The protein below binds the small molecule below.
Small molecule (SMILES): O=[N+]([O-])c1ccc(O)cc1

Binding-site contacts:
Ligand atom OH contacts residue ILE215 of chain 1.D at 3.6 Å.
Ligand atom N1 contacts residue GLY89 of chain 1.D at 4.3 Å.
Ligand atom OH contacts residue ASP219 of chain 1.D at 2.6 Å (salt-bridge).
Ligand atom C4 contacts residue NPO1 of chain 1.U at 3.9 Å.
Ligand atom C1 contacts residue NPO1 of chain 1.U at 3.3 Å.
Ligand atom N1 contacts residue PHE218 of chain 1.D at 4.4 Å.
Ligand atom O2 contacts residue ILE254 of chain 1.D at 3.7 Å.
Ligand atom O2 contacts residue ALA160 of chain 1.D at 3.8 Å.
Ligand atom C6 contacts residue NPO1 of chain 1.U at 3.1 Å.
Ligand atom O3 contacts residue PHE218 of chain 1.D at 3.7 Å.
Ligand atom C6 contacts residue GLY89 of chain 1.D at 4.4 Å.
Ligand atom C1 contacts residue PHE218 of chain 1.D at 4.5 Å (hydrophobic).
Ligand atom C3 contacts residue LEU191 of chain 1.D at 3.4 Å (hydrophobic).
Ligand atom C2 contacts residue ILE215 of chain 1.D at 4.2 Å (hydrophobic).
Ligand atom O2 contacts residue ALA161 of chain 1.D at 4.2 Å.
Ligand atom C5 contacts residue NPO1 of chain 1.U at 3.2 Å.
Ligand atom C3 contacts residue NPO1 of chain 1.U at 4.4 Å.
Ligand atom C4 contacts residue LEU191 of chain 1.D at 4.3 Å (hydrophobic).
Ligand atom O2 contacts residue HIS282 of chain 1.D at 3.8 Å.
Ligand atom C6 contacts residue ILE215 of chain 1.D at 4.4 Å (hydrophobic).
Ligand atom O2 contacts residue NPO1 of chain 1.U at 4.0 Å.
Ligand atom N1 contacts residue NPO1 of chain 1.U at 3.3 Å (h-bond).
Ligand atom O3 contacts residue ALA161 of chain 1.D at 4.5 Å.
Ligand atom C2 contacts residue LEU191 of chain 1.D at 3.8 Å (hydrophobic).
Ligand atom C4 contacts residue ILE215 of chain 1.D at 3.7 Å (hydrophobic).
Ligand atom C4 contacts residue ASP219 of chain 1.D at 3.3 Å.
Ligand atom N1 contacts residue LEU210 of chain 1.D at 4.2 Å.
Ligand atom O3 contacts residue GLY89 of chain 1.D at 3.3 Å.
Ligand atom O3 contacts residue NPO1 of chain 1.U at 3.2 Å (h-bond).
Ligand atom O2 contacts residue LEU210 of chain 1.D at 3.9 Å.
Ligand atom C5 contacts residue ILE215 of chain 1.D at 3.9 Å (hydrophobic).
Ligand atom C3 contacts residue ILE215 of chain 1.D at 4.1 Å (hydrophobic).
Ligand atom C5 contacts residue ASP219 of chain 1.D at 3.2 Å.
Ligand atom C6 contacts residue PHE218 of chain 1.D at 3.8 Å (hydrophobic).
Ligand atom C5 contacts residue PHE218 of chain 1.D at 4.0 Å (hydrophobic).
Ligand atom C3 contacts residue ILE254 of chain 1.D at 4.3 Å (hydrophobic).
Ligand atom C2 contacts residue ILE254 of chain 1.D at 4.0 Å (hydrophobic).
Ligand atom C1 contacts residue ILE215 of chain 1.D at 4.3 Å (hydrophobic).
Ligand atom OH contacts residue NPO1 of chain 1.U at 4.1 Å.
Ligand atom C2 contacts residue NPO1 of chain 1.U at 4.1 Å.

Sequence of chain 1.D:
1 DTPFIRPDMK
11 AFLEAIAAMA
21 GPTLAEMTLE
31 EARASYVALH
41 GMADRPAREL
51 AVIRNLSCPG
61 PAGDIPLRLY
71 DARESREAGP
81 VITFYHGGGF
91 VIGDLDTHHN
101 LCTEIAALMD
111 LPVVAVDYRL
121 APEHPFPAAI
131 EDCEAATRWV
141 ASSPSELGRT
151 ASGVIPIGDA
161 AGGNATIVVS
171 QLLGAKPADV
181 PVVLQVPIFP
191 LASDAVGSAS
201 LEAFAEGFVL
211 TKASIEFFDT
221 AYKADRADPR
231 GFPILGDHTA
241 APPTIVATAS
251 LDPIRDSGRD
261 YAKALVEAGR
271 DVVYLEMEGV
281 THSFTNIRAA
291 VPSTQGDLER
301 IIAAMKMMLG